Sequence of chain 1.C:
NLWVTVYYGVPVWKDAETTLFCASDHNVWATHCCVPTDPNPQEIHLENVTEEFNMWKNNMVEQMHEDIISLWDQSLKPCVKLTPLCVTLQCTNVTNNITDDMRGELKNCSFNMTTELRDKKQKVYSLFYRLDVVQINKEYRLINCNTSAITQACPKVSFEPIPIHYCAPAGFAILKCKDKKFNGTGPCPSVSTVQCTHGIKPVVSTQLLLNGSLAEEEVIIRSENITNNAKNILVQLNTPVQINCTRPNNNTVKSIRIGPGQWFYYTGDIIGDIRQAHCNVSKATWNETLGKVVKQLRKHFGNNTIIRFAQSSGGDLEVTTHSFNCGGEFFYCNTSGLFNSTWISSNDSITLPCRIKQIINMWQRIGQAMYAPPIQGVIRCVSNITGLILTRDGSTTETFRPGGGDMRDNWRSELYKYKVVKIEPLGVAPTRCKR

The small molecule below binds the protein below.
Small molecule (SMILES): CC(=O)N[C@@H]1[C@@H](O)[C@H](O)[C@@H](CO)O[C@H]1O

Binding-site contacts:
Ligand atom O5 contacts residue TRP391 of chain 1.C at 4.3 Å.
Ligand atom N2 contacts residue ASN335 of chain 1.C at 3.0 Å (h-bond).
Ligand atom C5 contacts residue ASN335 of chain 1.C at 3.8 Å.
Ligand atom C8 contacts residue ASN335 of chain 1.C at 3.8 Å.
Ligand atom O7 contacts residue ASN335 of chain 1.C at 3.4 Å (h-bond).
Ligand atom C3 contacts residue ASN335 of chain 1.C at 3.9 Å.
Ligand atom C7 contacts residue ASN335 of chain 1.C at 3.4 Å.
Ligand atom C2 contacts residue ASN335 of chain 1.C at 2.6 Å.
Ligand atom C1 contacts residue ASN335 of chain 1.C at 1.5 Å.
Ligand atom C4 contacts residue ASN335 of chain 1.C at 4.4 Å.
Ligand atom O5 contacts residue ASN335 of chain 1.C at 2.5 Å (h-bond).
Ligand atom C1 contacts residue TRP391 of chain 1.C at 3.9 Å (hydrophobic).
Ligand atom C5 contacts residue TRP391 of chain 1.C at 4.4 Å (hydrophobic).